Sequence of chain 1.B:
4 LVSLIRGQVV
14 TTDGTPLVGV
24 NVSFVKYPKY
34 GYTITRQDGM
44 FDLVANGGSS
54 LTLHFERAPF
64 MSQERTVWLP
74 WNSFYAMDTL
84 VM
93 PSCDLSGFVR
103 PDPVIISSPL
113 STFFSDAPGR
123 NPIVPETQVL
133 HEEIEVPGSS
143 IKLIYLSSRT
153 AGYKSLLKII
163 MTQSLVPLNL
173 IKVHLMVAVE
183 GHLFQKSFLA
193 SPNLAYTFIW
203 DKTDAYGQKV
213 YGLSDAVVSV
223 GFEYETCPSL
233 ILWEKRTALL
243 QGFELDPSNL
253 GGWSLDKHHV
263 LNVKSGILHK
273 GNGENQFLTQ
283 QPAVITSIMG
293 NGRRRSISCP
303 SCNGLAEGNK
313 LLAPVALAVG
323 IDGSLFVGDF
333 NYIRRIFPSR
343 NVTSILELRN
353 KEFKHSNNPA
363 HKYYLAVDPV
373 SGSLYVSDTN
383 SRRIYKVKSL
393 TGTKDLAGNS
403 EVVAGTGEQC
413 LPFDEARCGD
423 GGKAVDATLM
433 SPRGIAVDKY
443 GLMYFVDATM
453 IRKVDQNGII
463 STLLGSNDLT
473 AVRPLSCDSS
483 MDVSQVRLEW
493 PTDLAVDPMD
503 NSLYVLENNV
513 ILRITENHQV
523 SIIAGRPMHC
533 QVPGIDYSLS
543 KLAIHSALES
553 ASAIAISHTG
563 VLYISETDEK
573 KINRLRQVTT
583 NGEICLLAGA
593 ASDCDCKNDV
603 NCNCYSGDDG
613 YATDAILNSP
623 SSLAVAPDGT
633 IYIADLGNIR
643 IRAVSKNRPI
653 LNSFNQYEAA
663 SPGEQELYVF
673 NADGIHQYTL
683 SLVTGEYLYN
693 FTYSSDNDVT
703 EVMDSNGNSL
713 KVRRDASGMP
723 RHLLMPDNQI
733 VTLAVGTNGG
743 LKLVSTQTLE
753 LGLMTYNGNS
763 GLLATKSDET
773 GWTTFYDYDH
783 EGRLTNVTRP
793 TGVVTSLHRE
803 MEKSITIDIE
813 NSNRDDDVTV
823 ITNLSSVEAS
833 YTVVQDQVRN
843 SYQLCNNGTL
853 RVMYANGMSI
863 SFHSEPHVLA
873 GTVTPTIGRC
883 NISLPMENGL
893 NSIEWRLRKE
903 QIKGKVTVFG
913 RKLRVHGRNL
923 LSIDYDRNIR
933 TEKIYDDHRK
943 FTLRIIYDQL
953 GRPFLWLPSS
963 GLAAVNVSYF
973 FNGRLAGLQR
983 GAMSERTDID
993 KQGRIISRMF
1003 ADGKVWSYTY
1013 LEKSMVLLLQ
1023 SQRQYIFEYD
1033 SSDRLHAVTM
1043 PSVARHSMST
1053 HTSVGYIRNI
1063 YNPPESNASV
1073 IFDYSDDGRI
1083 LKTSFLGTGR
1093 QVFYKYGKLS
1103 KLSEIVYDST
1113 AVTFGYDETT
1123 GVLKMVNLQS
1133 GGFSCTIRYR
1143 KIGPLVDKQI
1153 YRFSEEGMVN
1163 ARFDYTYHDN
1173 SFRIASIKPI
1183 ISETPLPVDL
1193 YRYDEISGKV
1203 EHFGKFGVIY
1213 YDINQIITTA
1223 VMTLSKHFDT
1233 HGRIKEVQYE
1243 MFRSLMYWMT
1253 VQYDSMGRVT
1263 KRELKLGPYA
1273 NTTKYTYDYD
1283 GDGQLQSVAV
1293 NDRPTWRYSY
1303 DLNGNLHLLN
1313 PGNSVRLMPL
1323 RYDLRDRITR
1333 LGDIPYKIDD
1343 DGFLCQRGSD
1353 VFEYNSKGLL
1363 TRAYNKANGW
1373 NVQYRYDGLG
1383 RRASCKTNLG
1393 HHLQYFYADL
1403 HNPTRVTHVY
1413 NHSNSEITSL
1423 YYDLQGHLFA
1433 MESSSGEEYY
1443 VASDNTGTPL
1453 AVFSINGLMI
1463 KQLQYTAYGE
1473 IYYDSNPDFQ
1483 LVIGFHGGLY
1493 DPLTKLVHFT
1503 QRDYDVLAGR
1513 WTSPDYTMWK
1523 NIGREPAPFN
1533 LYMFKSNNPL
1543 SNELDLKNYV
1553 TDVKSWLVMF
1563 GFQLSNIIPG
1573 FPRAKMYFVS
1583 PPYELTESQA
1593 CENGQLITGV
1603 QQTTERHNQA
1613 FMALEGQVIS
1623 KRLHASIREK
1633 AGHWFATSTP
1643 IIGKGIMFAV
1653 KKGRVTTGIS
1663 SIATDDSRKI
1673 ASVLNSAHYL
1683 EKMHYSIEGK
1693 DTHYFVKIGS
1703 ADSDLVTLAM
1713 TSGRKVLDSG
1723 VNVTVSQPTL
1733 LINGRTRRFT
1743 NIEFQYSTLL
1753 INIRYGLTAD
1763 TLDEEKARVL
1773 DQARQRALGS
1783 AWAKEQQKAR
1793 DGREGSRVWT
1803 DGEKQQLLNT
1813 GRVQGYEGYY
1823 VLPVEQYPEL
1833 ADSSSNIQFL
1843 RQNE

Binding-site contacts:
Ligand atom C7 contacts residue ASN788 of chain 1.B at 3.3 Å.
Ligand atom C6 contacts residue SER798 of chain 1.B at 4.1 Å.
Ligand atom C2 contacts residue ASN788 of chain 1.B at 2.5 Å.
Ligand atom C8 contacts residue ASP779 of chain 1.B at 3.9 Å.
Ligand atom C6 contacts residue HIS800 of chain 1.B at 4.2 Å.
Ligand atom C8 contacts residue ASN788 of chain 1.B at 3.7 Å.
Ligand atom N2 contacts residue ASN788 of chain 1.B at 3.0 Å (h-bond).
Ligand atom O5 contacts residue ASN788 of chain 1.B at 2.3 Å (h-bond).
Ligand atom O7 contacts residue LYS1653 of chain 1.B at 3.4 Å.
Ligand atom C2 contacts residue SER798 of chain 1.B at 4.1 Å.
Ligand atom C6 contacts residue LEU799 of chain 1.B at 4.3 Å (hydrophobic).
Ligand atom C1 contacts residue SER798 of chain 1.B at 3.7 Å.
Ligand atom C2 contacts residue LYS1653 of chain 1.B at 4.2 Å.
Ligand atom C4 contacts residue ASN788 of chain 1.B at 4.2 Å.
Ligand atom C5 contacts residue SER798 of chain 1.B at 4.4 Å.
Ligand atom O7 contacts residue ASN788 of chain 1.B at 3.9 Å.
Ligand atom C1 contacts residue ASN788 of chain 1.B at 1.4 Å.
Ligand atom C7 contacts residue LYS1653 of chain 1.B at 4.5 Å.
Ligand atom C3 contacts residue ASN788 of chain 1.B at 3.8 Å.
Ligand atom C5 contacts residue ASN788 of chain 1.B at 3.6 Å.
Ligand atom O6 contacts residue HIS800 of chain 1.B at 3.4 Å (h-bond).
Ligand atom O5 contacts residue THR787 of chain 1.B at 3.7 Å.
Ligand atom O5 contacts residue SER798 of chain 1.B at 3.3 Å (h-bond).
Ligand atom O7 contacts residue VAL796 of chain 1.B at 4.1 Å.
Ligand atom C1 contacts residue THR787 of chain 1.B at 4.0 Å.

A small-molecule ligand and the protein it binds are described below.
Small molecule (SMILES): CC(=O)N[C@@H]1[C@@H](O)[C@H](O)[C@@H](CO)O[C@H]1O